The small molecule below binds the protein below.
Small molecule (SMILES): OC[C@H]1O[C@H](O[C@H]2[C@H](O)[C@@H](O)[C@@H](O)O[C@@H]2CO)[C@H](O)[C@@H](O)[C@@H]1O

Binding-site contacts:
Ligand atom O2 contacts residue TRP36 of chain 1.E at 4.0 Å.
Ligand atom C5 contacts residue TYR25 of chain 1.E at 4.3 Å (hydrophobic).
Ligand atom C6 contacts residue TRP36 of chain 1.E at 4.0 Å (hydrophobic).
Ligand atom C3 contacts residue GLN71 of chain 1.E at 4.3 Å.
Ligand atom C4 contacts residue TYR25 of chain 1.E at 3.9 Å (hydrophobic).
Ligand atom O2 contacts residue LEU63 of chain 1.E at 4.1 Å.
Ligand atom C2 contacts residue TYR25 of chain 1.E at 4.3 Å (hydrophobic).
Ligand atom C2 contacts residue GLU77 of chain 1.E at 3.2 Å.
Ligand atom O2 contacts residue PRO75 of chain 1.E at 3.9 Å.
Ligand atom O3 contacts residue PRO75 of chain 1.E at 3.9 Å.
Ligand atom C2 contacts residue GLN71 of chain 1.E at 3.5 Å.
Ligand atom O3 contacts residue PRO78 of chain 1.E at 3.6 Å.
Ligand atom C6 contacts residue TYR23 of chain 1.E at 3.5 Å (hydrophobic).
Ligand atom O6 contacts residue TYR23 of chain 1.E at 2.6 Å (h-bond).
Ligand atom C1 contacts residue TYR23 of chain 1.E at 4.0 Å (hydrophobic).
Ligand atom O2 contacts residue GLU77 of chain 1.E at 2.5 Å (salt-bridge).
Ligand atom O3 contacts residue GLY76 of chain 1.E at 2.8 Å (h-bond).
Ligand atom O2 contacts residue GLY76 of chain 1.E at 2.9 Å.
Ligand atom O5 contacts residue TRP36 of chain 1.E at 3.4 Å.
Ligand atom O5 contacts residue TYR25 of chain 1.E at 3.7 Å.
Ligand atom C2 contacts residue TRP36 of chain 1.E at 3.6 Å (hydrophobic).
Ligand atom C1 contacts residue TRP36 of chain 1.E at 3.7 Å (hydrophobic).
Ligand atom C3 contacts residue GLY76 of chain 1.E at 3.6 Å.
Ligand atom C1 contacts residue LEU63 of chain 1.E at 3.9 Å (hydrophobic).
Ligand atom O5 contacts residue TYR23 of chain 1.E at 3.4 Å.
Ligand atom O3 contacts residue TYR25 of chain 1.E at 4.2 Å.
Ligand atom C2 contacts residue LEU63 of chain 1.E at 4.2 Å (hydrophobic).
Ligand atom O6 contacts residue TYR25 of chain 1.E at 4.3 Å.
Ligand atom O3 contacts residue GLU77 of chain 1.E at 3.6 Å.
Ligand atom C2 contacts residue GLY76 of chain 1.E at 3.9 Å.
Ligand atom C5 contacts residue TRP36 of chain 1.E at 4.2 Å (hydrophobic).
Ligand atom C3 contacts residue GLU77 of chain 1.E at 4.0 Å.
Ligand atom O6 contacts residue TRP36 of chain 1.E at 3.8 Å.
Ligand atom O2 contacts residue GLN71 of chain 1.E at 2.8 Å (h-bond).
Ligand atom O2 contacts residue PRO78 of chain 1.E at 4.2 Å.
Ligand atom C6 contacts residue TYR25 of chain 1.E at 4.0 Å (hydrophobic).
Ligand atom O3 contacts residue GLN71 of chain 1.E at 3.2 Å (h-bond).
Ligand atom O3 contacts residue LEU63 of chain 1.E at 4.2 Å.
Ligand atom C4 contacts residue TRP36 of chain 1.E at 4.0 Å (hydrophobic).
Ligand atom C5 contacts residue TYR23 of chain 1.E at 4.2 Å (hydrophobic).

Sequence of chain 1.E:
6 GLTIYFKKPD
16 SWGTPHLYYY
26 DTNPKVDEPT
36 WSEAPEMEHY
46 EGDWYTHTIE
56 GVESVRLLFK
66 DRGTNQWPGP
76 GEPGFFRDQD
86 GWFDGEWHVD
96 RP